Binding-site contacts:
Ligand atom CAO contacts residue BM81 of chain 2.D at 0.4 Å.
Ligand atom CAK contacts residue BM81 of chain 2.D at 0.4 Å.
Ligand atom CAC contacts residue LYS6 of chain 1.B at 3.7 Å.
Ligand atom CAC contacts residue LYS6 of chain 2.B at 3.5 Å.
Ligand atom CAB contacts residue BM81 of chain 2.D at 0.4 Å.
Ligand atom CAP contacts residue THR110 of chain 2.B at 3.8 Å.
Ligand atom NAQ contacts residue BM81 of chain 2.D at 0.8 Å (h-bond).
Ligand atom CAM contacts residue BM81 of chain 2.D at 0.6 Å.
Ligand atom CAF contacts residue BM81 of chain 2.D at 0.3 Å.
Ligand atom CAC contacts residue BM81 of chain 2.D at 0.8 Å.
Ligand atom CAP contacts residue THR109 of chain 2.B at 3.6 Å.
Ligand atom NAG contacts residue BM81 of chain 2.D at 0.4 Å (h-bond).
Ligand atom SAI contacts residue BM81 of chain 2.D at 0.4 Å (h-bond).
Ligand atom CAD contacts residue BM81 of chain 2.D at 0.7 Å.
Ligand atom CAN contacts residue BM81 of chain 2.D at 0.6 Å.
Ligand atom CAD contacts residue LYS6 of chain 2.B at 3.9 Å.
Ligand atom CAA contacts residue LYS6 of chain 1.B at 3.8 Å.
Ligand atom CAA contacts residue LYS6 of chain 2.B at 3.8 Å.
Ligand atom CAB contacts residue LYS6 of chain 1.B at 3.7 Å.
Ligand atom NAG contacts residue LEU8 of chain 1.B at 3.7 Å.
Ligand atom CAP contacts residue ALA99 of chain 2.B at 3.9 Å (hydrophobic).
Ligand atom CAN contacts residue LEU101 of chain 1.B at 4.0 Å (hydrophobic).
Ligand atom CAB contacts residue LYS6 of chain 2.B at 3.6 Å.
Ligand atom CAP contacts residue SER108 of chain 2.B at 3.3 Å.
Ligand atom CAE contacts residue BM81 of chain 2.D at 0.3 Å.
Ligand atom CAH contacts residue BM81 of chain 2.D at 0.2 Å.
Ligand atom CAP contacts residue BM81 of chain 2.D at 2.0 Å.
Ligand atom SAI contacts residue ALA99 of chain 1.B at 3.5 Å.
Ligand atom CAM contacts residue LEU101 of chain 1.B at 3.8 Å (hydrophobic).
Ligand atom NAQ contacts residue SER108 of chain 2.B at 3.5 Å.
Ligand atom CAP contacts residue LEU101 of chain 2.B at 4.0 Å (hydrophobic).
Ligand atom NAG contacts residue ALA99 of chain 2.B at 3.7 Å.
Ligand atom NAQ contacts residue SER108 of chain 1.B at 4.0 Å.
Ligand atom NAQ contacts residue LEU101 of chain 1.B at 3.5 Å.
Ligand atom CAK contacts residue ALA99 of chain 2.B at 3.9 Å (hydrophobic).
Ligand atom CAA contacts residue BM81 of chain 2.D at 0.7 Å.
Ligand atom CAL contacts residue BM81 of chain 2.D at 0.6 Å.
Ligand atom CAJ contacts residue BM81 of chain 2.D at 0.3 Å.
Ligand atom NAQ contacts residue LEU101 of chain 2.B at 3.8 Å.
Ligand atom SAI contacts residue LEU8 of chain 2.B at 3.4 Å.

Sequence of chain 1.B:
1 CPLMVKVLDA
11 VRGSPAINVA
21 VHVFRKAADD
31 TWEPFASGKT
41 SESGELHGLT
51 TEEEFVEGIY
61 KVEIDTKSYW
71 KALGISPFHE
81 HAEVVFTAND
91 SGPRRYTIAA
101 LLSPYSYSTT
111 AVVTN

Sequence of chain 2.B:
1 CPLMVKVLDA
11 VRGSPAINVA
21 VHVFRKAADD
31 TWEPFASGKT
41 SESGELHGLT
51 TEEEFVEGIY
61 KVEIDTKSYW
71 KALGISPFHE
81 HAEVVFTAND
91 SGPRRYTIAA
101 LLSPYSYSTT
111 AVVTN

This small molecule binds to this protein.
Small molecule (SMILES): Cc1cc(-c2nc3ccccc3s2)ccc1N